Sequence of chain 1.C:
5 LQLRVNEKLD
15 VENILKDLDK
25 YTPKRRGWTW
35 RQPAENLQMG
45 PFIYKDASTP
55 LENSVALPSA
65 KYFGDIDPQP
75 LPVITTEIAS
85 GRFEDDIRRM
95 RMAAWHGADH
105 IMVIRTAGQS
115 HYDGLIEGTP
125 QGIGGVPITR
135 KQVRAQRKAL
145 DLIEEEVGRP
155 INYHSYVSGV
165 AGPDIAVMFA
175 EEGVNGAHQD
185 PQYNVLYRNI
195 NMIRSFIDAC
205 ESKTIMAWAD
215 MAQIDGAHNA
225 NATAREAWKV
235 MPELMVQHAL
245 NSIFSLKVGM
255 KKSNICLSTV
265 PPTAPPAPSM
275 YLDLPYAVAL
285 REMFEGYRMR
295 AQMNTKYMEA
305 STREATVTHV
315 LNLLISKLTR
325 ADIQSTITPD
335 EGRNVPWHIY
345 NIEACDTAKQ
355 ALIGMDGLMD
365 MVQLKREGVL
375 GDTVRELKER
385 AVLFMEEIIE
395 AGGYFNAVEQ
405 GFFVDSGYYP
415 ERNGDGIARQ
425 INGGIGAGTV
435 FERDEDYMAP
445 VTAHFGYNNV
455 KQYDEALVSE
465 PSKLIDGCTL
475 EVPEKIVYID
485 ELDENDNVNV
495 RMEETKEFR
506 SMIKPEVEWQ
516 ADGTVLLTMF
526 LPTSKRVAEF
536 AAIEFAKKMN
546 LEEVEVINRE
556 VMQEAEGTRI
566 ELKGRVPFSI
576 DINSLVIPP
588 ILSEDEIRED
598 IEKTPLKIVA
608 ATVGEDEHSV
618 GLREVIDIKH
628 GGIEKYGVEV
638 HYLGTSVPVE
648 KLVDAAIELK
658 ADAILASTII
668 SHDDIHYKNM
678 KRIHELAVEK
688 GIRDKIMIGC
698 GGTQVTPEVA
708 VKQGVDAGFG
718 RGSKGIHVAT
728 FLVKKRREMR

Binding-site contacts:
Ligand atom C contacts residue ARG294 of chain 1.C at 3.6 Å.
Ligand atom OP3 contacts residue GLN113 of chain 1.C at 3.4 Å (h-bond).
Ligand atom N1 contacts residue SER162 of chain 1.C at 2.4 Å (h-bond).
Ligand atom O contacts residue HIS182 of chain 1.C at 2.9 Å (h-bond).
Ligand atom C contacts residue HIS222 of chain 1.C at 3.5 Å.
Ligand atom O3 contacts residue ASN223 of chain 1.C at 2.8 Å (h-bond).
Ligand atom CD contacts residue LYS626 of chain 1.G at 3.5 Å.
Ligand atom C5 contacts residue TYR187 of chain 1.C at 3.2 Å (hydrophobic).
Ligand atom C4 contacts residue TYR160 of chain 1.C at 3.6 Å (hydrophobic).
Ligand atom CB contacts residue TYR160 of chain 1.C at 3.5 Å (hydrophobic).
Ligand atom C2A contacts residue GLY220 of chain 1.C at 3.6 Å.
Ligand atom OP3 contacts residue ARG109 of chain 1.C at 2.9 Å (salt-bridge).
Ligand atom NE contacts residue ASN223 of chain 1.C at 3.5 Å (h-bond).
Ligand atom C3 contacts residue TYR187 of chain 1.C at 3.3 Å (hydrophobic).
Ligand atom C2 contacts residue SER162 of chain 1.C at 3.6 Å.
Ligand atom OXT contacts residue GLN296 of chain 1.C at 2.7 Å (h-bond).
Ligand atom N contacts residue ILE108 of chain 1.C at 3.5 Å.
Ligand atom O contacts residue ARG294 of chain 1.C at 3.1 Å (salt-bridge).
Ligand atom C5A contacts residue TYR187 of chain 1.C at 3.3 Å (hydrophobic).
Ligand atom C6 contacts residue TYR187 of chain 1.C at 3.2 Å (hydrophobic).
Ligand atom OXT contacts residue ARG294 of chain 1.C at 2.8 Å (salt-bridge).
Ligand atom OP4 contacts residue ARG109 of chain 1.C at 2.7 Å (salt-bridge).
Ligand atom C4 contacts residue TYR187 of chain 1.C at 3.4 Å (hydrophobic).
Ligand atom N contacts residue GLU81 of chain 1.C at 2.9 Å (salt-bridge).
Ligand atom OP3 contacts residue SER114 of chain 1.C at 3.3 Å (h-bond).
Ligand atom P contacts residue ARG109 of chain 1.C at 3.2 Å.
Ligand atom C3 contacts residue ASN223 of chain 1.C at 3.6 Å.
Ligand atom C6 contacts residue SER162 of chain 1.C at 2.9 Å.
Ligand atom OXT contacts residue GLU81 of chain 1.C at 3.1 Å (salt-bridge).
Ligand atom NE contacts residue LYS626 of chain 1.G at 3.6 Å.
Ligand atom C5 contacts residue TYR160 of chain 1.C at 3.5 Å (hydrophobic).
Ligand atom C2A contacts residue HIS182 of chain 1.C at 3.6 Å.
Ligand atom C2 contacts residue TYR187 of chain 1.C at 3.4 Å (hydrophobic).
Ligand atom O contacts residue HIS222 of chain 1.C at 3.0 Å (h-bond).
Ligand atom OP4 contacts residue SER114 of chain 1.C at 3.6 Å (h-bond).
Ligand atom OP2 contacts residue SER114 of chain 1.C at 2.6 Å (h-bond).
Ligand atom P contacts residue SER114 of chain 1.C at 3.5 Å.
Ligand atom OP2 contacts residue ARG192 of chain 1.C at 2.9 Å (salt-bridge).
Ligand atom O contacts residue TYR160 of chain 1.C at 3.6 Å.
Ligand atom N1 contacts residue TYR187 of chain 1.C at 3.4 Å.

Sequence of chain 1.G:
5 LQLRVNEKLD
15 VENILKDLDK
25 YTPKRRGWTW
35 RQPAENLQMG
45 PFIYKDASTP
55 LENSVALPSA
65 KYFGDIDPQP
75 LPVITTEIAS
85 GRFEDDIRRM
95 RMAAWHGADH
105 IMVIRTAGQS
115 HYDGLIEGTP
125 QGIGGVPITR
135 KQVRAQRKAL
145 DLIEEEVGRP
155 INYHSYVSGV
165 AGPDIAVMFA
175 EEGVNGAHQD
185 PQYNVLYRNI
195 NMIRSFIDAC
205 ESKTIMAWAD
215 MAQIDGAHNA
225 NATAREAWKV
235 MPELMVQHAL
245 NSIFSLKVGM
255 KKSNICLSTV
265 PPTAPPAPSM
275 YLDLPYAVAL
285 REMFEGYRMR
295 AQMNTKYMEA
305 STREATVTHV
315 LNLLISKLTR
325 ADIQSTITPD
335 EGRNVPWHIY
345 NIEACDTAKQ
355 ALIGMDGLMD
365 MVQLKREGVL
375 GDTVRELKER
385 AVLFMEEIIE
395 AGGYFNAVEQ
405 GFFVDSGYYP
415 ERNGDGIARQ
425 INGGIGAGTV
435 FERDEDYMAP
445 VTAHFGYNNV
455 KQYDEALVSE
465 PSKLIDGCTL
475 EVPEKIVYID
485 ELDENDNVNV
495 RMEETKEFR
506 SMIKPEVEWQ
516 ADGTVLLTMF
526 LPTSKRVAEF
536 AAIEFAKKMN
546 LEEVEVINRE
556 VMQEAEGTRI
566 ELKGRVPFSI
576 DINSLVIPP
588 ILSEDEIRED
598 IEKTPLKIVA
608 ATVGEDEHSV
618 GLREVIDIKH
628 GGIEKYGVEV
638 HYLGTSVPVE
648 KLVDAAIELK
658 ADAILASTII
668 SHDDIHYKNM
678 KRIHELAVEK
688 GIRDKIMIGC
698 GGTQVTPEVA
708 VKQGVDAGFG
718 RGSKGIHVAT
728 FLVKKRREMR

A small-molecule ligand and the protein it binds are described below.
Small molecule (SMILES): Cc1ncc(COP(=O)(O)O)c(/C=N/CCC[C@H](N)C(=O)O)c1O